Binding-site contacts:
Ligand atom CBD contacts residue LEU23 of chain 1.A at 3.7 Å (hydrophobic).
Ligand atom CL1 contacts residue GLU61 of chain 1.A at 3.8 Å.
Ligand atom CAI contacts residue PHE157 of chain 1.A at 3.2 Å (hydrophobic).
Ligand atom CAG contacts residue VAL74 of chain 1.A at 3.9 Å (hydrophobic).
Ligand atom CAG contacts residue LEU145 of chain 1.A at 3.5 Å (hydrophobic).
Ligand atom C01 contacts residue ILE88 of chain 1.A at 3.4 Å (hydrophobic).
Ligand atom CAM contacts residue THR94 of chain 1.A at 3.1 Å.
Ligand atom CAQ contacts residue THR94 of chain 1.A at 3.4 Å.
Ligand atom CBC contacts residue LEU23 of chain 1.A at 3.7 Å (hydrophobic).
Ligand atom CBE contacts residue LEU145 of chain 1.A at 3.6 Å (hydrophobic).
Ligand atom C01 contacts residue LYS46 of chain 1.A at 3.6 Å.
Ligand atom C01 contacts residue THR90 of chain 1.A at 3.0 Å.
Ligand atom C01 contacts residue ALA44 of chain 1.A at 2.9 Å (hydrophobic).
Ligand atom NAD contacts residue VAL74 of chain 1.A at 3.5 Å.
Ligand atom CBF contacts residue MET93 of chain 1.A at 3.9 Å (hydrophobic).
Ligand atom CAN contacts residue PHE92 of chain 1.A at 3.4 Å (hydrophobic).
Ligand atom O02 contacts residue LYS46 of chain 1.A at 3.3 Å.
Ligand atom CAX contacts residue LYS46 of chain 1.A at 3.8 Å.
Ligand atom CAH contacts residue GLU91 of chain 1.A at 3.5 Å.
Ligand atom NAD contacts residue THR90 of chain 1.A at 3.3 Å (h-bond).
Ligand atom CL1 contacts residue ILE88 of chain 1.A at 3.5 Å.
Ligand atom CAN contacts residue THR94 of chain 1.A at 3.7 Å.
Ligand atom CL1 contacts residue LYS46 of chain 1.A at 3.4 Å.
Ligand atom CBA contacts residue LEU145 of chain 1.A at 3.2 Å (hydrophobic).
Ligand atom CAY contacts residue LYS46 of chain 1.A at 3.6 Å.
Ligand atom CL1 contacts residue PHE157 of chain 1.A at 3.6 Å.
Ligand atom CAH contacts residue LEU145 of chain 1.A at 3.4 Å (hydrophobic).
Ligand atom CL2 contacts residue PHE157 of chain 1.A at 3.4 Å.
Ligand atom CAH contacts residue MET93 of chain 1.A at 3.6 Å (hydrophobic).
Ligand atom O02 contacts residue ILE88 of chain 1.A at 3.6 Å.
Ligand atom CAK contacts residue MET93 of chain 1.A at 3.1 Å (hydrophobic).
Ligand atom CAN contacts residue MET93 of chain 1.A at 3.6 Å (hydrophobic).
Ligand atom OAV contacts residue LEU23 of chain 1.A at 3.5 Å.
Ligand atom C01 contacts residue VAL45 of chain 1.A at 3.9 Å (hydrophobic).
Ligand atom CAG contacts residue THR90 of chain 1.A at 3.3 Å.
Ligand atom CAI contacts residue LYS46 of chain 1.A at 3.8 Å.
Ligand atom O02 contacts residue THR90 of chain 1.A at 3.8 Å.
Ligand atom CBA contacts residue THR90 of chain 1.A at 3.8 Å.
Ligand atom CAA contacts residue LEU23 of chain 1.A at 3.6 Å (hydrophobic).
Ligand atom NAT contacts residue MET93 of chain 1.A at 2.9 Å (h-bond).

Sequence of chain 1.A:
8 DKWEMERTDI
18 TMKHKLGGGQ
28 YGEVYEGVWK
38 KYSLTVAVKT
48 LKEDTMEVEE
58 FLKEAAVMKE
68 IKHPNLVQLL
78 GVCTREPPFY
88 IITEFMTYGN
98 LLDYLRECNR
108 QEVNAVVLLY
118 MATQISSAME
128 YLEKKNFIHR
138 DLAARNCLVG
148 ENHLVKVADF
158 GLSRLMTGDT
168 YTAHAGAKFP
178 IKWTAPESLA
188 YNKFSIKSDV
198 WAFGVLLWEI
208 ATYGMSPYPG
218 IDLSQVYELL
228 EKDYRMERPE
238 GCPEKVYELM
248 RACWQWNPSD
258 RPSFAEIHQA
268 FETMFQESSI

This protein binds this small molecule.
Small molecule (SMILES): COc1cc(Nc2c(C#N)cnc3cc(OCCCN4CCN(C)CC4)c(OC)cc23)c(Cl)cc1Cl